Sequence of chain 1.A:
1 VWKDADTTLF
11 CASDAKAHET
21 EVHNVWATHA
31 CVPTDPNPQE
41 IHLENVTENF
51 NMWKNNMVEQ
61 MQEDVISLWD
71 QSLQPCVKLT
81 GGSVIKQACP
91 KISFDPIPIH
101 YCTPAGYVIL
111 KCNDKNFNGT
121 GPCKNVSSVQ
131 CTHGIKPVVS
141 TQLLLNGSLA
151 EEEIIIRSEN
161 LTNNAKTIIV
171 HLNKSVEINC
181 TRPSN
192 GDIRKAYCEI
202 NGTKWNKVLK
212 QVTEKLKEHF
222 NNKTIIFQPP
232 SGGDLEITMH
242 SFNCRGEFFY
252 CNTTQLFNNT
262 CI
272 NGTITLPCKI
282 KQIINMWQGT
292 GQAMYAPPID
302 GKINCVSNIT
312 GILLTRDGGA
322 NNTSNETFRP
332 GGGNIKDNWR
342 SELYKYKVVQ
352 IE

This protein binds this small molecule.
Small molecule (SMILES): CC(=O)N[C@@H]1[C@@H](O)[C@H](O)[C@@H](CO)O[C@H]1O

Binding-site contacts:
Ligand atom O6 contacts residue ILE154 of chain 1.A at 3.2 Å (h-bond).
Ligand atom O3 contacts residue GLN212 of chain 1.A at 4.4 Å.
Ligand atom C2 contacts residue GLU152 of chain 1.A at 4.1 Å.
Ligand atom C6 contacts residue LYS216 of chain 1.A at 4.5 Å.
Ligand atom O5 contacts residue ASN173 of chain 1.A at 2.4 Å (h-bond).
Ligand atom C5 contacts residue ILE154 of chain 1.A at 4.4 Å (hydrophobic).
Ligand atom C5 contacts residue GLN212 of chain 1.A at 4.2 Å.
Ligand atom C5 contacts residue ASN173 of chain 1.A at 3.7 Å.
Ligand atom C3 contacts residue GLN212 of chain 1.A at 3.7 Å.
Ligand atom O4 contacts residue GLN212 of chain 1.A at 4.0 Å.
Ligand atom O5 contacts residue GLU153 of chain 1.A at 3.6 Å.
Ligand atom C1 contacts residue GLU152 of chain 1.A at 3.8 Å.
Ligand atom C6 contacts residue GLU153 of chain 1.A at 3.6 Å.
Ligand atom C4 contacts residue GLN212 of chain 1.A at 4.2 Å.
Ligand atom C4 contacts residue ASN173 of chain 1.A at 4.2 Å.
Ligand atom C3 contacts residue ASN173 of chain 1.A at 3.8 Å.
Ligand atom C1 contacts residue ILE154 of chain 1.A at 4.1 Å (hydrophobic).
Ligand atom O7 contacts residue GLU152 of chain 1.A at 3.7 Å.
Ligand atom N2 contacts residue ASN173 of chain 1.A at 2.9 Å (h-bond).
Ligand atom O5 contacts residue GLU152 of chain 1.A at 4.0 Å.
Ligand atom O6 contacts residue LYS216 of chain 1.A at 3.5 Å.
Ligand atom C2 contacts residue ASN173 of chain 1.A at 2.4 Å.
Ligand atom C5 contacts residue GLU153 of chain 1.A at 4.3 Å.
Ligand atom C1 contacts residue GLU153 of chain 1.A at 4.3 Å.
Ligand atom C8 contacts residue ASN173 of chain 1.A at 4.5 Å.
Ligand atom C6 contacts residue ILE154 of chain 1.A at 4.2 Å (hydrophobic).
Ligand atom O6 contacts residue GLU153 of chain 1.A at 3.5 Å.
Ligand atom C1 contacts residue ASN173 of chain 1.A at 1.4 Å.
Ligand atom C7 contacts residue GLU152 of chain 1.A at 4.5 Å.
Ligand atom O5 contacts residue ILE154 of chain 1.A at 3.3 Å (h-bond).
Ligand atom O7 contacts residue ASN173 of chain 1.A at 3.4 Å (h-bond).
Ligand atom C7 contacts residue ASN173 of chain 1.A at 3.4 Å.